Sequence of chain 1.D:
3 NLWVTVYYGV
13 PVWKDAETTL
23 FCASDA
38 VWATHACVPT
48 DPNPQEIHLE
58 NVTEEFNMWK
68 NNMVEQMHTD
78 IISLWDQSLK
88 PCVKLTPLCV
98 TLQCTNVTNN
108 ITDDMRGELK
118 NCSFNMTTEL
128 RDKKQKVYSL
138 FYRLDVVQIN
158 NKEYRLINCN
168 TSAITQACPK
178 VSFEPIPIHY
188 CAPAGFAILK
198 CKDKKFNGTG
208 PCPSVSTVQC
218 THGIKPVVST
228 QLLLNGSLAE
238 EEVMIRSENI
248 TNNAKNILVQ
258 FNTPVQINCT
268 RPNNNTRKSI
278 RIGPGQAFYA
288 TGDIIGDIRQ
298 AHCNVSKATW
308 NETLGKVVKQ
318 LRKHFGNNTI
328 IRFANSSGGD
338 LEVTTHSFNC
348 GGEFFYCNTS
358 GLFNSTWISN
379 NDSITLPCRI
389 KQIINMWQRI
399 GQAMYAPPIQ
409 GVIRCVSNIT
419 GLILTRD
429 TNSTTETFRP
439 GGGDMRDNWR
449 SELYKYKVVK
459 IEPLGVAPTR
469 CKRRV

Sequence of chain 1.F:
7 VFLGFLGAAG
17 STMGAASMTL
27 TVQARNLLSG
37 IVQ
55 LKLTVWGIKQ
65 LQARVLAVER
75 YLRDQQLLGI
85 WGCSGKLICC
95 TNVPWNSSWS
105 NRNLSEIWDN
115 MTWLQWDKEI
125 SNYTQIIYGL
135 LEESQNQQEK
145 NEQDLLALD

Binding-site contacts:
Ligand atom O7 contacts residue THR18 of chain 1.F at 4.0 Å.
Ligand atom C2 contacts residue ASN58 of chain 1.D at 2.3 Å.
Ligand atom C7 contacts residue ASN58 of chain 1.D at 3.0 Å.
Ligand atom N2 contacts residue SER17 of chain 1.F at 4.4 Å.
Ligand atom O7 contacts residue ASN58 of chain 1.D at 3.5 Å (h-bond).
Ligand atom C7 contacts residue SER17 of chain 1.F at 3.2 Å.
Ligand atom C1 contacts residue GLU57 of chain 1.D at 4.0 Å.
Ligand atom C8 contacts residue SER17 of chain 1.F at 2.9 Å.
Ligand atom C3 contacts residue ASN58 of chain 1.D at 3.7 Å.
Ligand atom C4 contacts residue ASN58 of chain 1.D at 4.1 Å.
Ligand atom C6 contacts residue ASN58 of chain 1.D at 4.5 Å.
Ligand atom O7 contacts residue GLY16 of chain 1.F at 2.2 Å (h-bond).
Ligand atom C1 contacts residue GLY16 of chain 1.F at 4.0 Å.
Ligand atom C5 contacts residue ASN58 of chain 1.D at 3.5 Å.
Ligand atom N2 contacts residue GLY16 of chain 1.F at 3.1 Å (h-bond).
Ligand atom C8 contacts residue ASN58 of chain 1.D at 4.2 Å.
Ligand atom O7 contacts residue SER17 of chain 1.F at 2.4 Å.
Ligand atom C1 contacts residue ASN58 of chain 1.D at 1.4 Å.
Ligand atom C7 contacts residue GLY16 of chain 1.F at 2.1 Å.
Ligand atom C8 contacts residue GLY16 of chain 1.F at 2.5 Å.
Ligand atom N2 contacts residue ASN58 of chain 1.D at 2.6 Å (h-bond).
Ligand atom C2 contacts residue GLY16 of chain 1.F at 3.8 Å.
Ligand atom O6 contacts residue ASN58 of chain 1.D at 3.9 Å.
Ligand atom O5 contacts residue ASN58 of chain 1.D at 2.2 Å (h-bond).

A small-molecule ligand and the protein it binds are described below.
Small molecule (SMILES): CC(=O)N[C@H]1[C@H](O[C@H]2[C@H](O)[C@@H](NC(C)=O)CO[C@@H]2CO)O[C@H](CO)[C@@H](O[C@@H]2O[C@H](CO)[C@@H](O)[C@H](O)[C@@H]2O)[C@@H]1O